Binding-site contacts:
Ligand atom C4 contacts residue HIS34 of chain 1.A at 3.4 Å.
Ligand atom N1 contacts residue TRP67 of chain 1.A at 3.6 Å.
Ligand atom C3 contacts residue HIS128 of chain 1.A at 3.8 Å.
Ligand atom N3 contacts residue TRP67 of chain 1.A at 3.1 Å.
Ligand atom C4 contacts residue GLU266 of chain 1.A at 3.5 Å.
Ligand atom O2 contacts residue HIS129 of chain 1.A at 2.9 Å (h-bond).
Ligand atom C3 contacts residue GLU66 of chain 1.A at 3.4 Å.
Ligand atom O4 contacts residue HIS34 of chain 1.A at 2.6 Å (h-bond).
Ligand atom O5 contacts residue ARG254 of chain 1.A at 3.7 Å.
Ligand atom O3 contacts residue ARG254 of chain 1.A at 3.6 Å (salt-bridge).
Ligand atom C3 contacts residue LEU50 of chain 1.A at 4.2 Å (hydrophobic).
Ligand atom O2 contacts residue TYR64 of chain 1.A at 3.9 Å.
Ligand atom O3 contacts residue HIS128 of chain 1.A at 2.9 Å (h-bond).
Ligand atom O4 contacts residue ARG254 of chain 1.A at 4.0 Å.
Ligand atom C6 contacts residue HIS34 of chain 1.A at 3.9 Å.
Ligand atom O4 contacts residue TYR171 of chain 1.A at 3.8 Å.
Ligand atom C5 contacts residue HIS34 of chain 1.A at 4.3 Å.
Ligand atom C4 contacts residue PHE290 of chain 1.A at 3.8 Å (hydrophobic).
Ligand atom O4 contacts residue HIS128 of chain 1.A at 3.0 Å (h-bond).
Ligand atom O3 contacts residue TRP67 of chain 1.A at 3.2 Å (h-bond).
Ligand atom C2 contacts residue HIS129 of chain 1.A at 3.5 Å.
Ligand atom O3 contacts residue GLU66 of chain 1.A at 2.5 Å (salt-bridge).
Ligand atom O3 contacts residue HIS129 of chain 1.A at 3.8 Å.
Ligand atom C3 contacts residue TYR64 of chain 1.A at 4.0 Å (hydrophobic).
Ligand atom C3 contacts residue GLU266 of chain 1.A at 4.0 Å.
Ligand atom O4 contacts residue GLU266 of chain 1.A at 3.8 Å.
Ligand atom C2 contacts residue HIS128 of chain 1.A at 4.2 Å.
Ligand atom C4 contacts residue HIS128 of chain 1.A at 4.0 Å.
Ligand atom N2 contacts residue TRP67 of chain 1.A at 3.2 Å.
Ligand atom N2 contacts residue TYR64 of chain 1.A at 3.9 Å.
Ligand atom C3 contacts residue TRP67 of chain 1.A at 3.9 Å (hydrophobic).
Ligand atom N3 contacts residue TYR64 of chain 1.A at 3.3 Å.
Ligand atom C5 contacts residue PHE290 of chain 1.A at 3.7 Å (hydrophobic).
Ligand atom C6 contacts residue PHE290 of chain 1.A at 3.4 Å (hydrophobic).
Ligand atom C6 contacts residue PHE32 of chain 1.A at 3.9 Å (hydrophobic).
Ligand atom C4 contacts residue GLU66 of chain 1.A at 3.8 Å.
Ligand atom O3 contacts residue GLU266 of chain 1.A at 3.2 Å.
Ligand atom O2 contacts residue TRP67 of chain 1.A at 3.1 Å (h-bond).
Ligand atom C2 contacts residue TRP67 of chain 1.A at 4.1 Å (hydrophobic).
Ligand atom N3 contacts residue TRP58 of chain 1.A at 3.8 Å.

This small molecule binds to this protein.
Small molecule (SMILES): C[C@@H]1O[C@@H](O[C@H]2[C@H](O)[C@H](O)[C@H](C)O[C@@H]2N=[N+]=N)[C@@H](O)[C@H](O)[C@@H]1O

Sequence of chain 1.A:
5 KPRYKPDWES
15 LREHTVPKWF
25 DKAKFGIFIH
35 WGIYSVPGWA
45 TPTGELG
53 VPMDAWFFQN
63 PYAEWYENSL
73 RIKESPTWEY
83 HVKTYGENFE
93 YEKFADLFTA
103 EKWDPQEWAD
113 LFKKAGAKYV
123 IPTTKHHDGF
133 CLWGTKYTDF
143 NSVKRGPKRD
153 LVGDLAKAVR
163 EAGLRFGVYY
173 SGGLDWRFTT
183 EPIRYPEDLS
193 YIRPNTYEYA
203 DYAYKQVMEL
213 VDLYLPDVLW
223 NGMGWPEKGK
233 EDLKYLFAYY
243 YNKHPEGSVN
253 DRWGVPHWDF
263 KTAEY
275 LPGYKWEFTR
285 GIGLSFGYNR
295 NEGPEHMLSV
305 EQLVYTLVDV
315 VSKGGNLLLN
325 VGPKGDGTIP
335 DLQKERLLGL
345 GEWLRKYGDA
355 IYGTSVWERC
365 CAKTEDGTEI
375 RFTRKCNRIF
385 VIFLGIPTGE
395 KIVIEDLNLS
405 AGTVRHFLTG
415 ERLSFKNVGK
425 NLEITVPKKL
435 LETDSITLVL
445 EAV